The protein below binds the small molecule below.
Small molecule (SMILES): O=C(O)c1ccc(C(=O)OCCO)cc1

Binding-site contacts:
Ligand atom C7 contacts residue PHE505 of chain 1.C at 3.9 Å (hydrophobic).
Ligand atom C1 contacts residue SER426 of chain 1.C at 3.7 Å.
Ligand atom O1 contacts residue LEU264 of chain 1.C at 2.9 Å (h-bond).
Ligand atom C3 contacts residue LEU264 of chain 1.C at 3.6 Å (hydrophobic).
Ligand atom O2 contacts residue LEU264 of chain 1.C at 3.5 Å.
Ligand atom C3 contacts residue PHE425 of chain 1.C at 3.7 Å (hydrophobic).
Ligand atom C1 contacts residue PHE434 of chain 1.C at 3.1 Å (hydrophobic).
Ligand atom C5 contacts residue PHE425 of chain 1.C at 3.6 Å (hydrophobic).
Ligand atom C6 contacts residue SER235 of chain 1.C at 3.3 Å.
Ligand atom C6 contacts residue TRP407 of chain 1.C at 3.5 Å (hydrophobic).
Ligand atom O4 contacts residue SER141 of chain 1.C at 3.7 Å.
Ligand atom C2 contacts residue SER426 of chain 1.C at 2.9 Å.
Ligand atom C7 contacts residue SER235 of chain 1.C at 2.6 Å.
Ligand atom C3 contacts residue SER426 of chain 1.C at 3.3 Å.
Ligand atom C8 contacts residue SER235 of chain 1.C at 3.5 Å.
Ligand atom C6 contacts residue PHE505 of chain 1.C at 3.8 Å (hydrophobic).
Ligand atom C7 contacts residue HIS538 of chain 1.C at 3.9 Å.
Ligand atom O4 contacts residue SER235 of chain 1.C at 2.2 Å (h-bond).
Ligand atom O1 contacts residue ALA267 of chain 1.C at 3.4 Å.
Ligand atom C5 contacts residue PHE505 of chain 1.C at 3.8 Å (hydrophobic).
Ligand atom O4 contacts residue GLY142 of chain 1.C at 2.9 Å (h-bond).
Ligand atom C6 contacts residue HIS538 of chain 1.C at 3.7 Å.
Ligand atom C5 contacts residue TRP407 of chain 1.C at 3.5 Å (hydrophobic).
Ligand atom C4 contacts residue PHE425 of chain 1.C at 3.5 Å (hydrophobic).
Ligand atom O2 contacts residue SER426 of chain 1.C at 3.4 Å (h-bond).
Ligand atom C9 contacts residue PHE425 of chain 1.C at 3.6 Å (hydrophobic).
Ligand atom O3 contacts residue ARG421 of chain 1.C at 3.0 Å (salt-bridge).
Ligand atom C9 contacts residue LEU264 of chain 1.C at 3.7 Å (hydrophobic).
Ligand atom O3 contacts residue SER426 of chain 1.C at 2.5 Å (h-bond).
Ligand atom C4 contacts residue LEU264 of chain 1.C at 3.8 Å (hydrophobic).
Ligand atom O1 contacts residue TRP430 of chain 1.C at 3.4 Å.
Ligand atom O1 contacts residue GLY268 of chain 1.C at 2.7 Å (h-bond).
Ligand atom C8 contacts residue GLY142 of chain 1.C at 3.6 Å.
Ligand atom C10 contacts residue HIS538 of chain 1.C at 3.2 Å.
Ligand atom C1 contacts residue LEU264 of chain 1.C at 3.5 Å (hydrophobic).
Ligand atom C6 contacts residue PHE425 of chain 1.C at 3.8 Å (hydrophobic).
Ligand atom C10 contacts residue GLU236 of chain 1.C at 3.6 Å.
Ligand atom O4 contacts residue GLU236 of chain 1.C at 3.3 Å (salt-bridge).
Ligand atom C10 contacts residue SER235 of chain 1.C at 1.4 Å.
Ligand atom O1 contacts residue PHE434 of chain 1.C at 3.6 Å.

Sequence of chain 1.C:
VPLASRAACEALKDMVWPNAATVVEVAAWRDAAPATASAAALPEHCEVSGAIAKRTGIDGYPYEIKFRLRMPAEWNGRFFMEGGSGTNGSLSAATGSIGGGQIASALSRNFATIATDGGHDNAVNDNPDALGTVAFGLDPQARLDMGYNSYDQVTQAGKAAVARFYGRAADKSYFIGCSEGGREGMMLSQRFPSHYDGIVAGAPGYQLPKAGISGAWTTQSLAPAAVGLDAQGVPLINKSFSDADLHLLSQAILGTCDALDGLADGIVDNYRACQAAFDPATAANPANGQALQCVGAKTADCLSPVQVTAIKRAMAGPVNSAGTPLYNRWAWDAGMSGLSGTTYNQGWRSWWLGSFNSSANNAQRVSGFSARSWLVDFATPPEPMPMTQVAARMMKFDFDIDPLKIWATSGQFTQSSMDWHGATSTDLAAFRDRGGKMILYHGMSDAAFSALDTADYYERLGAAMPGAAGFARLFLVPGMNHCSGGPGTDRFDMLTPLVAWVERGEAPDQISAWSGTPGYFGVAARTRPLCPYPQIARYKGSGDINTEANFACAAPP